Binding-site contacts:
Ligand atom C3' contacts residue ANP1 of chain 1.T at 3.6 Å.
Ligand atom N1 contacts residue PHE54 of chain 1.C at 3.5 Å.
Ligand atom N7 contacts residue THR135 of chain 1.C at 3.5 Å (h-bond).
Ligand atom O2A contacts residue ARG45 of chain 1.C at 2.9 Å (salt-bridge).
Ligand atom O3B contacts residue ARG59 of chain 1.C at 3.4 Å.
Ligand atom C5 contacts residue PHE54 of chain 1.C at 3.5 Å (hydrophobic).
Ligand atom N3 contacts residue PHE54 of chain 1.C at 3.3 Å.
Ligand atom O1A contacts residue VAL85 of chain 1.C at 3.0 Å (h-bond).
Ligand atom O5' contacts residue PHE54 of chain 1.C at 3.7 Å.
Ligand atom O3' contacts residue LYS120 of chain 1.C at 3.3 Å (salt-bridge).
Ligand atom O3B contacts residue ARG45 of chain 1.C at 2.8 Å (salt-bridge).
Ligand atom O1A contacts residue VAL84 of chain 1.C at 3.6 Å.
Ligand atom O1B contacts residue SER86 of chain 1.C at 3.1 Å (h-bond).
Ligand atom O3' contacts residue ANP1 of chain 1.T at 2.6 Å (h-bond).
Ligand atom O1B contacts residue VAL85 of chain 1.C at 3.7 Å.
Ligand atom O2' contacts residue SER14 of chain 1.C at 3.3 Å (h-bond).
Ligand atom O1B contacts residue ASN63 of chain 1.C at 3.0 Å (h-bond).
Ligand atom N9 contacts residue PHE54 of chain 1.C at 3.6 Å.
Ligand atom N6 contacts residue GLY133 of chain 1.C at 3.1 Å (h-bond).
Ligand atom C4' contacts residue ASP42 of chain 1.C at 3.8 Å.
Ligand atom O3B contacts residue ASN63 of chain 1.C at 3.6 Å (h-bond).
Ligand atom O2B contacts residue ARG59 of chain 1.C at 3.0 Å (salt-bridge).
Ligand atom N6 contacts residue ARG59 of chain 1.C at 3.5 Å (salt-bridge).
Ligand atom O2' contacts residue ANP1 of chain 1.T at 3.0 Å (h-bond).
Ligand atom N6 contacts residue LEU134 of chain 1.C at 3.6 Å (h-bond).
Ligand atom O2A contacts residue HIS62 of chain 1.C at 2.9 Å (h-bond).
Ligand atom N6 contacts residue PHE54 of chain 1.C at 3.7 Å.
Ligand atom O3B contacts residue HIS62 of chain 1.C at 3.5 Å.
Ligand atom O3A contacts residue VAL85 of chain 1.C at 3.5 Å.
Ligand atom O2' contacts residue VAL85 of chain 1.C at 3.8 Å.
Ligand atom N6 contacts residue LYS132 of chain 1.C at 2.7 Å (salt-bridge).
Ligand atom O2A contacts residue GLY41 of chain 1.C at 3.6 Å.
Ligand atom O1B contacts residue VAL84 of chain 1.C at 3.0 Å.
Ligand atom C4 contacts residue PHE54 of chain 1.C at 3.4 Å (hydrophobic).
Ligand atom C2 contacts residue PHE54 of chain 1.C at 3.4 Å (hydrophobic).
Ligand atom N7 contacts residue ARG59 of chain 1.C at 3.2 Å (salt-bridge).
Ligand atom O3' contacts residue LEU122 of chain 1.C at 3.6 Å.
Ligand atom O2B contacts residue PRO87 of chain 1.C at 3.3 Å.
Ligand atom O4' contacts residue PHE54 of chain 1.C at 3.2 Å.
Ligand atom C6 contacts residue PHE54 of chain 1.C at 3.6 Å (hydrophobic).

Sequence of chain 1.C:
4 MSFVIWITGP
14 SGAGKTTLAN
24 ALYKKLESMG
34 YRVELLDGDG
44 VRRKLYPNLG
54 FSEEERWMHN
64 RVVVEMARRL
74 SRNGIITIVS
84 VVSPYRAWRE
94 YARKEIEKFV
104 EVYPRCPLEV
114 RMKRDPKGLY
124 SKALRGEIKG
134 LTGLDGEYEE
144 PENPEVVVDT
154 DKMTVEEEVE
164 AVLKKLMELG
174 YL

A protein and the small-molecule ligand that binds it are described below.
Small molecule (SMILES): Nc1ncnc2c1ncn2[C@@H]1O[C@H](CO[P](=O)(O)OS(=O)(=O)O)[C@@H](O)[C@H]1O